Binding-site contacts:
Ligand atom C11 contacts residue GLY234 of chain 49.C at 3.8 Å.
Ligand atom C6 contacts residue ALA273 of chain 49.A at 3.8 Å (hydrophobic).
Ligand atom O6 contacts residue ASN283 of chain 49.A at 3.0 Å (h-bond).
Ligand atom C5 contacts residue GLY282 of chain 49.A at 3.8 Å.
Ligand atom O7 contacts residue PRO274 of chain 49.A at 3.6 Å.
Ligand atom O4 contacts residue ARG95 of chain 49.C at 3.5 Å.
Ligand atom O3 contacts residue ASP91 of chain 49.C at 3.5 Å.
Ligand atom C4 contacts residue ASP232 of chain 49.C at 3.4 Å.
Ligand atom C4 contacts residue PRO231 of chain 49.C at 3.6 Å (hydrophobic).
Ligand atom O2 contacts residue ASP91 of chain 49.C at 2.5 Å (salt-bridge).
Ligand atom C10 contacts residue PRO231 of chain 49.C at 3.8 Å (hydrophobic).
Ligand atom O4 contacts residue ASP232 of chain 49.C at 2.8 Å (salt-bridge).
Ligand atom C6 contacts residue GLY282 of chain 49.A at 3.6 Å.
Ligand atom O2 contacts residue GLY282 of chain 49.A at 3.8 Å.
Ligand atom O6 contacts residue PRO274 of chain 49.A at 3.6 Å.
Ligand atom C6 contacts residue ASN283 of chain 49.A at 3.8 Å.
Ligand atom C5 contacts residue ASN283 of chain 49.A at 3.8 Å.
Ligand atom O6 contacts residue ALA273 of chain 49.A at 3.7 Å.
Ligand atom O10 contacts residue ARG270 of chain 49.A at 3.6 Å.
Ligand atom C11 contacts residue ASP232 of chain 49.C at 3.6 Å.
Ligand atom O5 contacts residue ASN283 of chain 49.A at 3.7 Å.
Ligand atom C11 contacts residue ILE233 of chain 49.C at 3.6 Å (hydrophobic).
Ligand atom C2 contacts residue ASP91 of chain 49.C at 3.2 Å.
Ligand atom C5 contacts residue ASN275 of chain 49.A at 3.5 Å.
Ligand atom N5 contacts residue PRO231 of chain 49.C at 3.0 Å (h-bond).
Ligand atom O1B contacts residue ARG104 of chain 49.C at 3.0 Å (salt-bridge).
Ligand atom C4 contacts residue ASN275 of chain 49.A at 3.7 Å.
Ligand atom O10 contacts residue ASN275 of chain 49.A at 3.0 Å (h-bond).
Ligand atom C3 contacts residue ARG104 of chain 49.C at 3.8 Å.
Ligand atom C5 contacts residue PRO274 of chain 49.A at 3.9 Å (hydrophobic).
Ligand atom C11 contacts residue PRO231 of chain 49.C at 3.5 Å (hydrophobic).
Ligand atom O2 contacts residue PRO274 of chain 49.A at 3.4 Å.
Ligand atom N5 contacts residue ASN275 of chain 49.A at 3.4 Å (h-bond).
Ligand atom C10 contacts residue ASN275 of chain 49.A at 3.3 Å.
Ligand atom O6 contacts residue GLY282 of chain 49.A at 3.5 Å.
Ligand atom C1 contacts residue ARG104 of chain 49.C at 3.8 Å.
Ligand atom C5 contacts residue PRO231 of chain 49.C at 3.7 Å (hydrophobic).
Ligand atom O4 contacts residue PRO231 of chain 49.C at 3.9 Å.
Ligand atom C1 contacts residue ASN283 of chain 49.A at 3.4 Å.
Ligand atom O4 contacts residue ASN275 of chain 49.A at 3.0 Å (h-bond).

The protein below binds the small molecule below.
Small molecule (SMILES): CC(=O)N[C@@H]1[C@@H](O)[C@H](O[C@@H]2O[C@H](CO)[C@H](O)[C@H](O[C@]3(C(=O)O)C[C@H](O)[C@@H](NC(C)=O)[C@H]([C@H](O)[C@H](O)CO)O3)[C@H]2O)[C@@H](CO)O[C@H]1O

Sequence of chain 49.A:
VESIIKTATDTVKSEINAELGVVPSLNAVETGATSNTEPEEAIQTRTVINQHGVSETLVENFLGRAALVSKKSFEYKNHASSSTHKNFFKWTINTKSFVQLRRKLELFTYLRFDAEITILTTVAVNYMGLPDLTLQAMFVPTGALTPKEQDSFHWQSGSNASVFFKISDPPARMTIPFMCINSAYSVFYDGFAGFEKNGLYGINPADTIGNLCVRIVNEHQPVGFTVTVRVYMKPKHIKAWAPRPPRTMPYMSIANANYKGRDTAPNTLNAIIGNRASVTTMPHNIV

Sequence of chain 49.C:
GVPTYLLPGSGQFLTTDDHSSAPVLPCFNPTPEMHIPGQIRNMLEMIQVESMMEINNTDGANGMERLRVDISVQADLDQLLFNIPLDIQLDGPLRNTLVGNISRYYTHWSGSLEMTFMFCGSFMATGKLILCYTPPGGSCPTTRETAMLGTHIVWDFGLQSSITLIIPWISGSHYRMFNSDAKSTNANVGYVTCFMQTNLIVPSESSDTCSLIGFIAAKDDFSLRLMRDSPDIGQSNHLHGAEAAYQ